Sequence of chain 1.B:
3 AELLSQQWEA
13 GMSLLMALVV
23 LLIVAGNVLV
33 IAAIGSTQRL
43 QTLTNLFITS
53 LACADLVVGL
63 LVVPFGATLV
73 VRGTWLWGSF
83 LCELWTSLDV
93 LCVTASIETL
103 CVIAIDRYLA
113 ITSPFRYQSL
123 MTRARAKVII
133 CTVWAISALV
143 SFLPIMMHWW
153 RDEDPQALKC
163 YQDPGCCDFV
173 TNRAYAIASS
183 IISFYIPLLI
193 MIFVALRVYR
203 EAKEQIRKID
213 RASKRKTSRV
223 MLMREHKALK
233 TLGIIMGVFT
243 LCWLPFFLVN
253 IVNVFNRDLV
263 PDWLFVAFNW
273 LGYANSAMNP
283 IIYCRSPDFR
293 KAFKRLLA

The small molecule below binds the protein below.
Small molecule (SMILES): CC(C)CCC[C@@H](C)[C@H]1CC[C@H]2[C@@H]3CC=C4C[C@@H](OC(=O)CCC(=O)O)CC[C@]4(C)[C@H]3CC[C@]12C

Binding-site contacts:
Ligand atom OAF contacts residue ARG127 of chain 1.B at 3.4 Å (salt-bridge).
Ligand atom CAX contacts residue ARG175 of chain 1.A at 3.8 Å.
Ligand atom CAD contacts residue ALA176 of chain 1.A at 3.8 Å (hydrophobic).
Ligand atom CAD contacts residue ALA180 of chain 1.A at 3.7 Å (hydrophobic).
Ligand atom CAL contacts residue ARG127 of chain 1.B at 3.7 Å.
Ligand atom CAA contacts residue ILE184 of chain 1.B at 3.7 Å (hydrophobic).
Ligand atom CAY contacts residue VAL130 of chain 1.B at 3.8 Å (hydrophobic).
Ligand atom CAQ contacts residue ILE183 of chain 1.A at 4.0 Å (hydrophobic).
Ligand atom OAG contacts residue ALA176 of chain 1.A at 3.0 Å.
Ligand atom OAG contacts residue VAL130 of chain 1.B at 4.0 Å.
Ligand atom CAL contacts residue 2CV1 of chain 1.G at 3.6 Å.
Ligand atom OAH contacts residue 2CV1 of chain 1.E at 2.9 Å (h-bond).
Ligand atom CBA contacts residue ILE184 of chain 1.B at 3.9 Å (hydrophobic).
Ligand atom OAF contacts residue ARG175 of chain 1.A at 3.3 Å.
Ligand atom CBA contacts residue GLU100 of chain 1.B at 4.0 Å.
Ligand atom OAF contacts residue 2CV1 of chain 1.E at 3.4 Å (h-bond).
Ligand atom CAB contacts residue GLU100 of chain 1.B at 3.7 Å.
Ligand atom CAZ contacts residue ILE179 of chain 1.A at 3.9 Å (hydrophobic).
Ligand atom CAD contacts residue ILE179 of chain 1.A at 3.9 Å (hydrophobic).
Ligand atom CAT contacts residue THR134 of chain 1.B at 3.7 Å.
Ligand atom CAQ contacts residue ILE107 of chain 1.B at 4.0 Å (hydrophobic).
Ligand atom OAW contacts residue 2CV1 of chain 1.G at 3.6 Å.
Ligand atom CAI contacts residue ILE179 of chain 1.A at 4.0 Å (hydrophobic).
Ligand atom CAD contacts residue THR134 of chain 1.B at 4.0 Å.
Ligand atom CBC contacts residue ILE131 of chain 1.B at 3.6 Å (hydrophobic).
Ligand atom CAJ contacts residue PRO189 of chain 1.B at 4.0 Å (hydrophobic).
Ligand atom CAC contacts residue CYS103 of chain 1.B at 3.6 Å (hydrophobic).
Ligand atom CAR contacts residue ALA176 of chain 1.A at 3.8 Å (hydrophobic).
Ligand atom CAB contacts residue ILE138 of chain 1.B at 3.6 Å (hydrophobic).
Ligand atom CAA contacts residue ILE188 of chain 1.B at 4.0 Å (hydrophobic).
Ligand atom OAG contacts residue ARG175 of chain 1.A at 3.7 Å.
Ligand atom CAS contacts residue THR134 of chain 1.B at 4.0 Å.
Ligand atom CAC contacts residue GLU100 of chain 1.B at 3.7 Å.
Ligand atom CAX contacts residue 2CV1 of chain 1.E at 3.4 Å.
Ligand atom OAH contacts residue ARG175 of chain 1.A at 3.9 Å.
Ligand atom CAR contacts residue THR134 of chain 1.B at 3.8 Å.
Ligand atom CAM contacts residue VAL130 of chain 1.B at 3.6 Å (hydrophobic).
Ligand atom OAW contacts residue ILE131 of chain 1.B at 3.6 Å.
Ligand atom CAU contacts residue VAL135 of chain 1.B at 4.0 Å (hydrophobic).
Ligand atom CAV contacts residue ILE179 of chain 1.A at 3.5 Å (hydrophobic).

Sequence of chain 1.A:
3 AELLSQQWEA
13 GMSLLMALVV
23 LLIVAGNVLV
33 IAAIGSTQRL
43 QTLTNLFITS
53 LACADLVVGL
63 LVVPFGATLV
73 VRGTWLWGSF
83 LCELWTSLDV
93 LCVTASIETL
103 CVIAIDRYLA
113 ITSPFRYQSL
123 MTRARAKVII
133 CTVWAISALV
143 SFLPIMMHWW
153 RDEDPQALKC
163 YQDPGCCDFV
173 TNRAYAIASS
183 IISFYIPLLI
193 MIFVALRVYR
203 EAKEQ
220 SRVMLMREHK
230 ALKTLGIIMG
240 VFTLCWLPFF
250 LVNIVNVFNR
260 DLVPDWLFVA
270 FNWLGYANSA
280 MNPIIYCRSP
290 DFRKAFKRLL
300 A